Sequence of chain 1.C:
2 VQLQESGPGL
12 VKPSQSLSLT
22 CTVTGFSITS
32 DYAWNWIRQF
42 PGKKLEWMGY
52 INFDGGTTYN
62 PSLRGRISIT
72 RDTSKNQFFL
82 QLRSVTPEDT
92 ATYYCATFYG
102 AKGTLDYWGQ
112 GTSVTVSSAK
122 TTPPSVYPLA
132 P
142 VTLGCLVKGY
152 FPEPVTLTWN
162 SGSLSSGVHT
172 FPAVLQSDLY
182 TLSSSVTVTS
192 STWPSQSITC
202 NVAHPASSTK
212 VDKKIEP

A small-molecule ligand and the protein it binds are described below.
Small molecule (SMILES): CC(=O)N[C@H]1[C@H](O[C@H]2[C@H](O)[C@@H](NC(C)=O)CO[C@@H]2CO)O[C@H](CO)[C@@H](O)[C@@H]1O

Binding-site contacts:
Ligand atom C1 contacts residue ASN605 of chain 1.A at 1.4 Å.
Ligand atom C6 contacts residue ASN605 of chain 1.A at 4.4 Å.
Ligand atom N2 contacts residue ASN605 of chain 1.A at 2.7 Å (h-bond).
Ligand atom C8 contacts residue ASN605 of chain 1.A at 3.9 Å.
Ligand atom C2 contacts residue THR30 of chain 1.C at 4.3 Å.
Ligand atom C2 contacts residue ASN605 of chain 1.A at 2.6 Å.
Ligand atom C3 contacts residue ASN605 of chain 1.A at 3.9 Å.
Ligand atom C5 contacts residue ASN605 of chain 1.A at 3.4 Å.
Ligand atom C7 contacts residue PHE54 of chain 1.C at 4.3 Å (hydrophobic).
Ligand atom N2 contacts residue SER31 of chain 1.C at 4.3 Å.
Ligand atom C4 contacts residue ASN605 of chain 1.A at 4.2 Å.
Ligand atom C7 contacts residue THR30 of chain 1.C at 3.9 Å.
Ligand atom O5 contacts residue SER31 of chain 1.C at 3.9 Å.
Ligand atom C2 contacts residue SER31 of chain 1.C at 3.8 Å.
Ligand atom N2 contacts residue THR30 of chain 1.C at 4.4 Å.
Ligand atom C8 contacts residue PHE54 of chain 1.C at 3.8 Å (hydrophobic).
Ligand atom O5 contacts residue ASN605 of chain 1.A at 2.2 Å (h-bond).
Ligand atom C1 contacts residue SER31 of chain 1.C at 3.7 Å.
Ligand atom C7 contacts residue ASN605 of chain 1.A at 3.7 Å.
Ligand atom O7 contacts residue THR30 of chain 1.C at 3.1 Å (h-bond).

Sequence of chain 1.A:
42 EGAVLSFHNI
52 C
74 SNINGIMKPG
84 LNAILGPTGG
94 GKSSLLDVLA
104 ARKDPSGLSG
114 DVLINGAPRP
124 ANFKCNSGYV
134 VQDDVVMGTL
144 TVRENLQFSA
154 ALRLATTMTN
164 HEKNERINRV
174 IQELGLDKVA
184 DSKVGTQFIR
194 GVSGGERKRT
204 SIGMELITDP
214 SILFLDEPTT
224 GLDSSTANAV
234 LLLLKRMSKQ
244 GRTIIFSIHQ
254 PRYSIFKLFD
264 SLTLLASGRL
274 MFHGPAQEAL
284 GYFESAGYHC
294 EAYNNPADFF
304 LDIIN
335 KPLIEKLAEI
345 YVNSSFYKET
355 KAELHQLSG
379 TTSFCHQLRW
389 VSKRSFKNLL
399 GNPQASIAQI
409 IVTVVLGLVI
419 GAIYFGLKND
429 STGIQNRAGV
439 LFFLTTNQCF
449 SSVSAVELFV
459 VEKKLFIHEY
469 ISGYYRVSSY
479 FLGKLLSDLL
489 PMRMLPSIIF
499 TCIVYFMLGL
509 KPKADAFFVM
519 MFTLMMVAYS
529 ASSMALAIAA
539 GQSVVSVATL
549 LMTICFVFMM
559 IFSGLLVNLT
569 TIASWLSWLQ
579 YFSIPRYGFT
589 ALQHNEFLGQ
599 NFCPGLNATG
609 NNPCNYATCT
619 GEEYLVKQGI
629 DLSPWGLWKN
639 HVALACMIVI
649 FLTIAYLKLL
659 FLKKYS